Sequence of chain 1.A:
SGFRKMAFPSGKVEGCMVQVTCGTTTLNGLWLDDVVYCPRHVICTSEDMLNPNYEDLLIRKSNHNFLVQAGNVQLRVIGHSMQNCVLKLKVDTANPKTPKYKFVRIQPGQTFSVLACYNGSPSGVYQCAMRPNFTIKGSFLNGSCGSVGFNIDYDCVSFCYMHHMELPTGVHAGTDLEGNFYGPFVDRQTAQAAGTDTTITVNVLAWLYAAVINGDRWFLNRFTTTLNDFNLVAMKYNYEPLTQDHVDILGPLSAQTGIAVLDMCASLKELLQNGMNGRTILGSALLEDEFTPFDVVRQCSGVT

The protein below binds the small molecule below.
Small molecule (SMILES): O=C(Cc1cccc(Cl)c1)Nc1cncc2nc[nH]c12

Binding-site contacts:
Ligand atom N2 contacts residue GLU166 of chain 1.A at 3.3 Å (salt-bridge).
Ligand atom N1 contacts residue PHE140 of chain 1.A at 3.7 Å.
Ligand atom C8 contacts residue HIS163 of chain 1.A at 3.3 Å.
Ligand atom C2 contacts residue MET49 of chain 1.A at 3.7 Å (hydrophobic).
Ligand atom C11 contacts residue ASN142 of chain 1.A at 3.5 Å.
Ligand atom N2 contacts residue LEU141 of chain 1.A at 3.6 Å.
Ligand atom O contacts residue GLU166 of chain 1.A at 3.1 Å (salt-bridge).
Ligand atom C10 contacts residue GLU166 of chain 1.A at 3.8 Å.
Ligand atom CL contacts residue HIS41 of chain 1.A at 3.3 Å.
Ligand atom CL contacts residue HIS164 of chain 1.A at 3.6 Å.
Ligand atom C10 contacts residue PHE140 of chain 1.A at 3.7 Å (hydrophobic).
Ligand atom C13 contacts residue HIS41 of chain 1.A at 3.7 Å.
Ligand atom C9 contacts residue PHE140 of chain 1.A at 3.2 Å (hydrophobic).
Ligand atom C9 contacts residue GLU166 of chain 1.A at 3.5 Å.
Ligand atom N contacts residue CYS145 of chain 1.A at 3.7 Å.
Ligand atom C2 contacts residue ARG188 of chain 1.A at 3.9 Å.
Ligand atom C11 contacts residue GLU166 of chain 1.A at 3.9 Å.
Ligand atom CL contacts residue ASP187 of chain 1.A at 3.2 Å.
Ligand atom C9 contacts residue LEU141 of chain 1.A at 3.8 Å (hydrophobic).
Ligand atom C8 contacts residue GLU166 of chain 1.A at 3.7 Å.
Ligand atom C contacts residue HIS164 of chain 1.A at 3.8 Å.
Ligand atom N1 contacts residue GLU166 of chain 1.A at 3.7 Å.
Ligand atom N1 contacts residue HIS163 of chain 1.A at 2.8 Å (h-bond).
Ligand atom C2 contacts residue GLN189 of chain 1.A at 3.7 Å.
Ligand atom C10 contacts residue LEU141 of chain 1.A at 3.5 Å (hydrophobic).
Ligand atom C1 contacts residue ARG188 of chain 1.A at 3.8 Å.
Ligand atom N2 contacts residue PHE140 of chain 1.A at 3.8 Å.
Ligand atom C contacts residue MET165 of chain 1.A at 3.7 Å (hydrophobic).
Ligand atom N3 contacts residue ASN142 of chain 1.A at 3.7 Å.
Ligand atom C1 contacts residue MET49 of chain 1.A at 3.4 Å (hydrophobic).
Ligand atom N2 contacts residue ASN142 of chain 1.A at 3.5 Å (h-bond).
Ligand atom C10 contacts residue ASN142 of chain 1.A at 3.7 Å.
Ligand atom C12 contacts residue ASN142 of chain 1.A at 3.8 Å.
Ligand atom C3 contacts residue GLN189 of chain 1.A at 3.4 Å.
Ligand atom N1 contacts residue SER144 of chain 1.A at 3.7 Å.
Ligand atom C13 contacts residue HIS164 of chain 1.A at 3.3 Å.
Ligand atom O contacts residue MET165 of chain 1.A at 3.5 Å.
Ligand atom C1 contacts residue MET165 of chain 1.A at 3.6 Å (hydrophobic).
Ligand atom C contacts residue MET49 of chain 1.A at 3.6 Å (hydrophobic).
Ligand atom C8 contacts residue CYS145 of chain 1.A at 3.9 Å (hydrophobic).

Sequence of chain 2.A:
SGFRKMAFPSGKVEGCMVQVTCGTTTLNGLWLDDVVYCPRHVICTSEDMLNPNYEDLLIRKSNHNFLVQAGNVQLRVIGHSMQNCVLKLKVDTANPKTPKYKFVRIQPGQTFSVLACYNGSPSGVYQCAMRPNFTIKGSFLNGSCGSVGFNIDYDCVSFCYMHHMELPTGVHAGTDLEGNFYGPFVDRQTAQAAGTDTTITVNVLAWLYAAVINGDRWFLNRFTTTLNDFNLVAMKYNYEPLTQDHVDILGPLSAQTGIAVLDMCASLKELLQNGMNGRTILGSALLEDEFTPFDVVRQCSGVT